Binding-site contacts:
Ligand atom C3 contacts residue ARG21 of chain 1.A at 3.8 Å.
Ligand atom C7 contacts residue TRP264 of chain 1.A at 3.6 Å (hydrophobic).
Ligand atom C2 contacts residue TRP264 of chain 1.A at 4.4 Å (hydrophobic).
Ligand atom C5 contacts residue ASP344 of chain 1.A at 3.9 Å.
Ligand atom C8 contacts residue HIS122 of chain 1.A at 4.3 Å.
Ligand atom O3 contacts residue HIS122 of chain 1.A at 3.8 Å.
Ligand atom C4 contacts residue ARG21 of chain 1.A at 3.9 Å.
Ligand atom N2 contacts residue ASP185 of chain 1.A at 4.3 Å.
Ligand atom C1 contacts residue TRP264 of chain 1.A at 4.1 Å (hydrophobic).
Ligand atom C7 contacts residue HIS122 of chain 1.A at 4.3 Å.
Ligand atom C6 contacts residue VAL296 of chain 1.A at 3.6 Å (hydrophobic).
Ligand atom O4 contacts residue ASP344 of chain 1.A at 2.6 Å (salt-bridge).
Ligand atom O1 contacts residue TRP342 of chain 1.A at 4.1 Å.
Ligand atom C6 contacts residue TYR307 of chain 1.A at 3.6 Å (hydrophobic).
Ligand atom O5 contacts residue TRP264 of chain 1.A at 4.2 Å.
Ligand atom C1 contacts residue TRP342 of chain 1.A at 4.0 Å (hydrophobic).
Ligand atom O7 contacts residue TRP264 of chain 1.A at 4.0 Å.
Ligand atom C8 contacts residue ASP242 of chain 1.A at 3.5 Å.
Ligand atom C4 contacts residue TRP342 of chain 1.A at 4.0 Å (hydrophobic).
Ligand atom C8 contacts residue TRP264 of chain 1.A at 3.7 Å (hydrophobic).
Ligand atom O4 contacts residue ARG21 of chain 1.A at 2.8 Å (salt-bridge).
Ligand atom C6 contacts residue TRP342 of chain 1.A at 3.8 Å (hydrophobic).
Ligand atom O6 contacts residue TYR307 of chain 1.A at 3.6 Å.
Ligand atom O5 contacts residue TRP342 of chain 1.A at 4.4 Å.
Ligand atom O5 contacts residue TYR307 of chain 1.A at 3.9 Å.
Ligand atom C5 contacts residue TRP342 of chain 1.A at 3.6 Å (hydrophobic).
Ligand atom O6 contacts residue ASP344 of chain 1.A at 2.6 Å (salt-bridge).
Ligand atom O3 contacts residue ARG21 of chain 1.A at 2.8 Å (salt-bridge).
Ligand atom C5 contacts residue TYR307 of chain 1.A at 4.4 Å (hydrophobic).
Ligand atom C4 contacts residue ASP344 of chain 1.A at 3.5 Å.
Ligand atom O1 contacts residue TRP264 of chain 1.A at 3.1 Å.
Ligand atom C6 contacts residue ASP344 of chain 1.A at 3.4 Å.
Ligand atom N2 contacts residue TRP264 of chain 1.A at 3.9 Å.
Ligand atom C3 contacts residue TRP342 of chain 1.A at 4.0 Å (hydrophobic).
Ligand atom O6 contacts residue VAL296 of chain 1.A at 3.8 Å.
Ligand atom O7 contacts residue HIS122 of chain 1.A at 4.3 Å.
Ligand atom O4 contacts residue TRP342 of chain 1.A at 3.4 Å.
Ligand atom C8 contacts residue ASP185 of chain 1.A at 3.3 Å.
Ligand atom C7 contacts residue ASP185 of chain 1.A at 4.4 Å.

Sequence of chain 1.A:
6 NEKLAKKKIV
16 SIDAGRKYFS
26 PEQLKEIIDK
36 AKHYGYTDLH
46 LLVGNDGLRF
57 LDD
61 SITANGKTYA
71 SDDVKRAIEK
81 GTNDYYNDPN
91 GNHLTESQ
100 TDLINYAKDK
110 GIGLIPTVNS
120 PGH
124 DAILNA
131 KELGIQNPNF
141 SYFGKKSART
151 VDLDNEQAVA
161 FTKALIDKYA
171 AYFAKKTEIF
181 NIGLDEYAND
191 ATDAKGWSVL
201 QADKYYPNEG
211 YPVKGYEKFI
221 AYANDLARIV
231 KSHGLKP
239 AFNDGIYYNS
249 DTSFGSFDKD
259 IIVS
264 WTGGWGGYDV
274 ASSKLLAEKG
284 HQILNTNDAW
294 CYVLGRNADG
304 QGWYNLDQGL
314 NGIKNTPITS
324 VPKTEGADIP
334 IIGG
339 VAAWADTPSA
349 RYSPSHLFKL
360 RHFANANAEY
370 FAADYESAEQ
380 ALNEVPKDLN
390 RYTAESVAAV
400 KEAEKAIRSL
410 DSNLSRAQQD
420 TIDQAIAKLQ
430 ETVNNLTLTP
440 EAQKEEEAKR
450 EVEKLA

A small-molecule ligand and the protein it binds are described below.
Small molecule (SMILES): CC(=O)N[C@@H]1[C@@H](O)[C@H](O)[C@@H](CO)O[C@H]1O